Sequence of chain 2.B:
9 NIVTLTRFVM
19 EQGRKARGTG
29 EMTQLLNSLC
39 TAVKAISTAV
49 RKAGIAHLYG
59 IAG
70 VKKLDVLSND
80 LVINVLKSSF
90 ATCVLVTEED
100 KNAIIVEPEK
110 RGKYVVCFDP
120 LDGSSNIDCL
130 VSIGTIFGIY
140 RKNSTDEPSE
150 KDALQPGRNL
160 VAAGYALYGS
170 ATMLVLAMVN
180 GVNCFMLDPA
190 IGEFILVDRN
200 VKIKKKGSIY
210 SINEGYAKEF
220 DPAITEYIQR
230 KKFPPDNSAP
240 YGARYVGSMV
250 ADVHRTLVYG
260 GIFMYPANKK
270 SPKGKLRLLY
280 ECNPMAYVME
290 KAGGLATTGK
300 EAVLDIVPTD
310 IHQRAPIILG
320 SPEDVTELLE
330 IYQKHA

Binding-site contacts:
Ligand atom C3 contacts residue ASP121 of chain 2.B at 3.7 Å.
Ligand atom O1P contacts residue TYR264 of chain 2.B at 2.4 Å (h-bond).
Ligand atom C4 contacts residue GLY246 of chain 2.B at 3.5 Å.
Ligand atom O1P contacts residue LYS274 of chain 2.B at 3.9 Å.
Ligand atom O1P contacts residue ASN212 of chain 2.B at 3.9 Å.
Ligand atom C1 contacts residue GLU280 of chain 2.B at 3.8 Å.
Ligand atom O2P contacts residue ARG243 of chain 2.A at 3.5 Å (salt-bridge).
Ligand atom C6 contacts residue LYS274 of chain 2.B at 3.7 Å.
Ligand atom O3 contacts residue ASP121 of chain 2.B at 2.7 Å (salt-bridge).
Ligand atom O2 contacts residue GLY246 of chain 2.B at 3.8 Å.
Ligand atom C4 contacts residue MET248 of chain 2.B at 3.6 Å (hydrophobic).
Ligand atom P contacts residue ARG243 of chain 2.A at 3.8 Å.
Ligand atom C6 contacts residue TYR264 of chain 2.B at 4.0 Å (hydrophobic).
Ligand atom O3P contacts residue ARG243 of chain 2.A at 2.7 Å (salt-bridge).
Ligand atom O3 contacts residue GLY122 of chain 2.B at 3.7 Å.
Ligand atom O1P contacts residue TYR215 of chain 2.B at 2.8 Å (h-bond).
Ligand atom O2P contacts residue ASN212 of chain 2.B at 2.9 Å (h-bond).
Ligand atom O1 contacts residue ASP121 of chain 2.B at 3.7 Å.
Ligand atom O4 contacts residue MET248 of chain 2.B at 3.3 Å (h-bond).
Ligand atom O1 contacts residue LEU275 of chain 2.B at 3.8 Å.
Ligand atom C2 contacts residue LYS274 of chain 2.B at 3.8 Å.
Ligand atom O6 contacts residue LYS274 of chain 2.B at 3.0 Å (salt-bridge).
Ligand atom P contacts residue TYR244 of chain 2.B at 3.9 Å.
Ligand atom O2P contacts residue TYR264 of chain 2.B at 3.7 Å.
Ligand atom O2P contacts residue TYR244 of chain 2.B at 2.7 Å (h-bond).
Ligand atom C1 contacts residue LYS274 of chain 2.B at 3.8 Å.
Ligand atom P contacts residue ASN212 of chain 2.B at 3.7 Å.
Ligand atom C3 contacts residue LEU275 of chain 2.B at 4.0 Å (hydrophobic).
Ligand atom C3 contacts residue MET248 of chain 2.B at 3.6 Å (hydrophobic).
Ligand atom O3 contacts residue MET248 of chain 2.B at 2.8 Å (h-bond).
Ligand atom C6 contacts residue TYR244 of chain 2.B at 3.6 Å (hydrophobic).
Ligand atom O2 contacts residue GLY122 of chain 2.B at 3.8 Å.
Ligand atom O6 contacts residue TYR244 of chain 2.B at 3.9 Å.
Ligand atom C5 contacts residue LYS274 of chain 2.B at 3.7 Å.
Ligand atom C6 contacts residue GLY246 of chain 2.B at 3.7 Å.
Ligand atom O3 contacts residue SER247 of chain 2.B at 3.6 Å.
Ligand atom O5 contacts residue LYS274 of chain 2.B at 2.8 Å (salt-bridge).
Ligand atom O6 contacts residue TYR264 of chain 2.B at 3.2 Å.
Ligand atom O1 contacts residue GLU280 of chain 2.B at 2.4 Å (salt-bridge).
Ligand atom P contacts residue TYR264 of chain 2.B at 3.6 Å.

A small-molecule ligand and the protein it binds are described below.
Small molecule (SMILES): O=P(O)(O)OC[C@H]1O[C@](O)(CO)[C@@H](O)[C@@H]1O

Sequence of chain 2.A:
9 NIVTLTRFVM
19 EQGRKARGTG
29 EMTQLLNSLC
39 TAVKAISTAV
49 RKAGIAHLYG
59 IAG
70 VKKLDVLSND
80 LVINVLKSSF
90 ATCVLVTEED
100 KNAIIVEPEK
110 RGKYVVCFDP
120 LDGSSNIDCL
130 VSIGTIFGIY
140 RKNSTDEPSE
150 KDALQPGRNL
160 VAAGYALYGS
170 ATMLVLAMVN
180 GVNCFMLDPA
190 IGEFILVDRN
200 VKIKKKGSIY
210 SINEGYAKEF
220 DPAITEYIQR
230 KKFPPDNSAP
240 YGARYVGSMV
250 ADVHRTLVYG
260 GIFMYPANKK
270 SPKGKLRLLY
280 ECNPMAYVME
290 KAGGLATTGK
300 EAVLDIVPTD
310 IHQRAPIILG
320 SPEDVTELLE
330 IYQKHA